Sequence of chain 1.A:
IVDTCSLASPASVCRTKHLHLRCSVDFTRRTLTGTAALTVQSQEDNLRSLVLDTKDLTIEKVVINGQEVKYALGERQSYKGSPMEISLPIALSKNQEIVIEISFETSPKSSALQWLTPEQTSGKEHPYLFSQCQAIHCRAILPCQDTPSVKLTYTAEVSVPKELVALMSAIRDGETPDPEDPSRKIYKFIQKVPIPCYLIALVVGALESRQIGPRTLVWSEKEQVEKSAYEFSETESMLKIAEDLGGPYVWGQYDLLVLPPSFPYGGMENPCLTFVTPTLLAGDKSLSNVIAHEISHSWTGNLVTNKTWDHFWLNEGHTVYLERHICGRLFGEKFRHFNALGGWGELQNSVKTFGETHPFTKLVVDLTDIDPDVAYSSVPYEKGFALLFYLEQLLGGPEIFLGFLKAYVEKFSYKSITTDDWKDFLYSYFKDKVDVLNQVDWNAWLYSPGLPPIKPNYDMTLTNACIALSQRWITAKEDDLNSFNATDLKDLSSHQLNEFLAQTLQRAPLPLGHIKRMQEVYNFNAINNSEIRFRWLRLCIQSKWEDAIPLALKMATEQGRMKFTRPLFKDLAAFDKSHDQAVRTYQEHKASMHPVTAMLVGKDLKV

This small molecule binds to this protein.
Small molecule (SMILES): N[C@@H](CCC(=O)Nc1ccc(OCc2ccccc2)cc1)C(=O)O

Binding-site contacts:
Ligand atom O9 contacts residue PHE314 of chain 1.A at 3.5 Å.
Ligand atom C2 contacts residue GLY269 of chain 1.A at 3.5 Å.
Ligand atom O1 contacts residue HIS299 of chain 1.A at 3.7 Å.
Ligand atom C21 contacts residue TYR378 of chain 1.A at 3.7 Å (hydrophobic).
Ligand atom O1 contacts residue GLU318 of chain 1.A at 3.4 Å (salt-bridge).
Ligand atom O9 contacts residue TYR378 of chain 1.A at 3.6 Å.
Ligand atom C12 contacts residue TYR378 of chain 1.A at 3.6 Å (hydrophobic).
Ligand atom O1 contacts residue TYR383 of chain 1.A at 2.8 Å (h-bond).
Ligand atom O3 contacts residue GLU296 of chain 1.A at 2.5 Å (salt-bridge).
Ligand atom C24 contacts residue VAL367 of chain 1.A at 3.7 Å (hydrophobic).
Ligand atom O18 contacts residue PRO374 of chain 1.A at 3.1 Å.
Ligand atom C8 contacts residue GLN136 of chain 1.A at 3.0 Å.
Ligand atom O3 contacts residue GLY269 of chain 1.A at 2.9 Å (h-bond).
Ligand atom O9 contacts residue GLN136 of chain 1.A at 3.0 Å (h-bond).
Ligand atom C6 contacts residue GLY269 of chain 1.A at 3.6 Å.
Ligand atom C25 contacts residue PHE314 of chain 1.A at 3.3 Å (hydrophobic).
Ligand atom C24 contacts residue TRP311 of chain 1.A at 3.6 Å (hydrophobic).
Ligand atom N10 contacts residue GLN136 of chain 1.A at 3.6 Å (h-bond).
Ligand atom C14 contacts residue ASP375 of chain 1.A at 3.7 Å.
Ligand atom C2 contacts residue GLU271 of chain 1.A at 3.6 Å.
Ligand atom N5 contacts residue GLN136 of chain 1.A at 2.7 Å (h-bond).
Ligand atom C22 contacts residue ALA377 of chain 1.A at 3.5 Å (hydrophobic).
Ligand atom C25 contacts residue TRP311 of chain 1.A at 3.2 Å (hydrophobic).
Ligand atom C17 contacts residue PHE314 of chain 1.A at 3.4 Å (hydrophobic).
Ligand atom O3 contacts residue ZN1 of chain 1.B at 3.5 Å.
Ligand atom O1 contacts residue ZN1 of chain 1.B at 2.1 Å.
Ligand atom C15 contacts residue ALA137 of chain 1.A at 3.6 Å (hydrophobic).
Ligand atom C17 contacts residue TYR378 of chain 1.A at 3.6 Å (hydrophobic).
Ligand atom C7 contacts residue GLN136 of chain 1.A at 3.5 Å.
Ligand atom C22 contacts residue TYR378 of chain 1.A at 3.7 Å (hydrophobic).
Ligand atom C13 contacts residue TYR267 of chain 1.A at 3.7 Å (hydrophobic).
Ligand atom N5 contacts residue GLU271 of chain 1.A at 2.9 Å (salt-bridge).
Ligand atom C16 contacts residue PHE314 of chain 1.A at 3.6 Å (hydrophobic).
Ligand atom C24 contacts residue PHE314 of chain 1.A at 3.5 Å (hydrophobic).
Ligand atom C4 contacts residue GLU271 of chain 1.A at 3.3 Å.
Ligand atom C2 contacts residue ZN1 of chain 1.B at 3.0 Å.
Ligand atom O9 contacts residue TYR383 of chain 1.A at 3.5 Å (h-bond).
Ligand atom O1 contacts residue HIS295 of chain 1.A at 3.5 Å (h-bond).
Ligand atom C6 contacts residue TYR383 of chain 1.A at 3.6 Å (hydrophobic).
Ligand atom C4 contacts residue GLY269 of chain 1.A at 3.3 Å.